Sequence of chain 1.A:
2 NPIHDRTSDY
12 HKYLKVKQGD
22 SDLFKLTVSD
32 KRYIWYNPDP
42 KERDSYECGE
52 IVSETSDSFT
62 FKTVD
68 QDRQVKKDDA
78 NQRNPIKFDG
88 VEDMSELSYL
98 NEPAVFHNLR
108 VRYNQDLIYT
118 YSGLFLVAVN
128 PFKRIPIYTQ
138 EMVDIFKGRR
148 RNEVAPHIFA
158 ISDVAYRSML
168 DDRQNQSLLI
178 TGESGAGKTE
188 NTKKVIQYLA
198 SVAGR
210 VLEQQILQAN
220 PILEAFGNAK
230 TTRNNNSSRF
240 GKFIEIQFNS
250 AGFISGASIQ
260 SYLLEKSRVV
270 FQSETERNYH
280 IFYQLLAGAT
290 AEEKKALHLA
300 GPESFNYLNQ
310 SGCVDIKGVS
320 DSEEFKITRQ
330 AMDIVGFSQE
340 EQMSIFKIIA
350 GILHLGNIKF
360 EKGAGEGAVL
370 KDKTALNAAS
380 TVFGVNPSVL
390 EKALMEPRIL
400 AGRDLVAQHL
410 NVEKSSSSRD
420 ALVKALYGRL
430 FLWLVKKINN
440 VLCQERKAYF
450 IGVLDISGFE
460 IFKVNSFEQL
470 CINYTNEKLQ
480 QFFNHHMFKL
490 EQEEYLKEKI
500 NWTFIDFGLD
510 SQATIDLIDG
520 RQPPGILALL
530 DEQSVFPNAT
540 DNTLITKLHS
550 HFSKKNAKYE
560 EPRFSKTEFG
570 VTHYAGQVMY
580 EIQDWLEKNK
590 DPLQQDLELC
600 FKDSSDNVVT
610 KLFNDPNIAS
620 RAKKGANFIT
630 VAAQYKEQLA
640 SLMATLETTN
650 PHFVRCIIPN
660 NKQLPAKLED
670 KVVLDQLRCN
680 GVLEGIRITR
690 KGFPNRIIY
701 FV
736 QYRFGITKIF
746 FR

A small-molecule ligand and the protein it binds are described below.
Small molecule (SMILES): Cc1ccc2c(c1)N=C1N(c3ccccc3)CC[C@@]1(O)C2=O

Binding-site contacts:
Ligand atom C2 contacts residue ILE471 of chain 1.A at 3.9 Å (hydrophobic).
Ligand atom C8 contacts residue TYR634 of chain 1.A at 3.7 Å (hydrophobic).
Ligand atom C3 contacts residue GLY240 of chain 1.A at 3.6 Å.
Ligand atom C16 contacts residue GLU467 of chain 1.A at 3.6 Å.
Ligand atom C17 contacts residue LEU263 of chain 1.A at 3.7 Å (hydrophobic).
Ligand atom C10 contacts residue TYR261 of chain 1.A at 3.6 Å (hydrophobic).
Ligand atom C7 contacts residue TYR261 of chain 1.A at 3.5 Å (hydrophobic).
Ligand atom C16 contacts residue LEU263 of chain 1.A at 3.8 Å (hydrophobic).
Ligand atom N1 contacts residue LEU262 of chain 1.A at 2.9 Å (h-bond).
Ligand atom C8 contacts residue TYR261 of chain 1.A at 3.7 Å (hydrophobic).
Ligand atom C9 contacts residue TYR634 of chain 1.A at 3.1 Å (hydrophobic).
Ligand atom O1 contacts residue GLY240 of chain 1.A at 3.0 Å (h-bond).
Ligand atom O2 contacts residue GLY240 of chain 1.A at 3.5 Å.
Ligand atom C7 contacts residue THR474 of chain 1.A at 3.6 Å.
Ligand atom C2 contacts residue PHE239 of chain 1.A at 3.8 Å (hydrophobic).
Ligand atom O1 contacts residue TYR261 of chain 1.A at 3.1 Å.
Ligand atom C13 contacts residue LEU262 of chain 1.A at 3.7 Å (hydrophobic).
Ligand atom N2 contacts residue LEU262 of chain 1.A at 3.8 Å.
Ligand atom C4 contacts residue GLY240 of chain 1.A at 3.6 Å.
Ligand atom C6 contacts residue TYR261 of chain 1.A at 3.6 Å (hydrophobic).
Ligand atom C14 contacts residue CYS470 of chain 1.A at 3.7 Å (hydrophobic).
Ligand atom O2 contacts residue ILE455 of chain 1.A at 3.8 Å.
Ligand atom C2 contacts residue LEU262 of chain 1.A at 3.4 Å (hydrophobic).
Ligand atom C18 contacts residue GLN637 of chain 1.A at 3.7 Å.
Ligand atom C13 contacts residue CYS470 of chain 1.A at 3.5 Å (hydrophobic).
Ligand atom C2 contacts residue SER456 of chain 1.A at 3.2 Å.
Ligand atom C5 contacts residue TYR261 of chain 1.A at 3.5 Å (hydrophobic).
Ligand atom C10 contacts residue TYR634 of chain 1.A at 3.8 Å (hydrophobic).
Ligand atom O1 contacts residue LEU262 of chain 1.A at 2.4 Å (h-bond).
Ligand atom C3 contacts residue LEU262 of chain 1.A at 3.1 Å (hydrophobic).
Ligand atom C18 contacts residue LEU638 of chain 1.A at 3.3 Å (hydrophobic).
Ligand atom C9 contacts residue TYR261 of chain 1.A at 3.7 Å (hydrophobic).
Ligand atom O1 contacts residue PHE239 of chain 1.A at 3.5 Å.
Ligand atom C11 contacts residue LEU262 of chain 1.A at 3.2 Å (hydrophobic).
Ligand atom O2 contacts residue SER456 of chain 1.A at 3.1 Å (h-bond).
Ligand atom C1 contacts residue LEU262 of chain 1.A at 2.8 Å (hydrophobic).
Ligand atom C1 contacts residue ARG238 of chain 1.A at 3.7 Å.
Ligand atom C17 contacts residue LEU262 of chain 1.A at 3.5 Å (hydrophobic).
Ligand atom C6 contacts residue THR474 of chain 1.A at 3.6 Å.
Ligand atom C12 contacts residue LEU262 of chain 1.A at 3.3 Å (hydrophobic).